Sequence of chain 1.A:
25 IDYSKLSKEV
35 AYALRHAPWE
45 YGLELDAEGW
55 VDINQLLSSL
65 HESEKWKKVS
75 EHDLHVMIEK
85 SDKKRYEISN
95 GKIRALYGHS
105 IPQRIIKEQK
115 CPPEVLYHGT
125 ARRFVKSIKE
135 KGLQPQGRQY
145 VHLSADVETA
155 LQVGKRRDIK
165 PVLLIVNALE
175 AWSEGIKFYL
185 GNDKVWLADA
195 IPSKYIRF

The small molecule below binds the protein below.
Small molecule (SMILES): Nc1ncnc2c1ncn2[C@@H]1O[C@H](COP(=O)(O)OP(=O)(O)OC[C@H]2O[C@H](OP(=O)(O)O)[C@H](O)[C@@H]2O)[C@@H](O)[C@H]1O

Binding-site contacts:
Ligand atom PA contacts residue ARG142 of chain 1.A at 3.6 Å.
Ligand atom O5B contacts residue ARG161 of chain 1.A at 2.9 Å (salt-bridge).
Ligand atom O2N contacts residue ARG160 of chain 1.A at 2.9 Å (salt-bridge).
Ligand atom O3B contacts residue THR124 of chain 1.A at 3.3 Å (h-bond).
Ligand atom PA contacts residue ARG161 of chain 1.A at 3.6 Å.
Ligand atom O2D contacts residue VAL157 of chain 1.A at 3.6 Å.
Ligand atom C6A contacts residue ILE132 of chain 1.A at 3.6 Å (hydrophobic).
Ligand atom O2D contacts residue LYS87 of chain 1.A at 3.5 Å (salt-bridge).
Ligand atom O5D contacts residue ARG160 of chain 1.A at 3.3 Å (salt-bridge).
Ligand atom N3A contacts residue PHE128 of chain 1.A at 3.5 Å.
Ligand atom C5A contacts residue ILE132 of chain 1.A at 3.4 Å (hydrophobic).
Ligand atom O1Z contacts residue ARG39 of chain 1.A at 2.8 Å (salt-bridge).
Ligand atom O2Z contacts residue LYS87 of chain 1.A at 2.8 Å (salt-bridge).
Ligand atom N6A contacts residue GLY136 of chain 1.A at 2.9 Å (h-bond).
Ligand atom O1A contacts residue ARG161 of chain 1.A at 2.9 Å (salt-bridge).
Ligand atom O2B contacts residue THR124 of chain 1.A at 2.6 Å (h-bond).
Ligand atom O2N contacts residue VAL157 of chain 1.A at 3.5 Å.
Ligand atom O3Z contacts residue ARG39 of chain 1.A at 2.8 Å (salt-bridge).
Ligand atom O4B contacts residue GLN140 of chain 1.A at 3.5 Å.
Ligand atom O3D contacts residue TYR101 of chain 1.A at 3.6 Å.
Ligand atom C2B contacts residue HIS122 of chain 1.A at 3.5 Å.
Ligand atom N3A contacts residue GLN140 of chain 1.A at 3.5 Å (h-bond).
Ligand atom C8A contacts residue GLN138 of chain 1.A at 3.6 Å.
Ligand atom O3B contacts residue PHE128 of chain 1.A at 3.4 Å.
Ligand atom O2B contacts residue HIS122 of chain 1.A at 2.7 Å (h-bond).
Ligand atom C4A contacts residue ILE132 of chain 1.A at 3.6 Å (hydrophobic).
Ligand atom O2A contacts residue ARG142 of chain 1.A at 2.8 Å (salt-bridge).
Ligand atom O2N contacts residue ARG161 of chain 1.A at 3.2 Å (salt-bridge).
Ligand atom C2A contacts residue SER131 of chain 1.A at 3.5 Å.
Ligand atom N1A contacts residue SER131 of chain 1.A at 2.7 Å (h-bond).
Ligand atom O1A contacts residue ARG142 of chain 1.A at 3.0 Å (salt-bridge).
Ligand atom O1N contacts residue HIS122 of chain 1.A at 3.5 Å.
Ligand atom O3Z contacts residue ARG89 of chain 1.A at 2.7 Å (salt-bridge).
Ligand atom N7A contacts residue GLN138 of chain 1.A at 3.1 Å (h-bond).
Ligand atom C4A contacts residue GLN140 of chain 1.A at 3.5 Å.
Ligand atom O2Z contacts residue ARG89 of chain 1.A at 3.0 Å (salt-bridge).
Ligand atom O1A contacts residue ARG160 of chain 1.A at 3.0 Å (salt-bridge).
Ligand atom O4Z contacts residue TYR101 of chain 1.A at 3.5 Å.
Ligand atom O4D contacts residue ARG160 of chain 1.A at 3.5 Å (salt-bridge).
Ligand atom O3Z contacts residue TYR101 of chain 1.A at 2.6 Å (h-bond).